Sequence of chain 1.A:
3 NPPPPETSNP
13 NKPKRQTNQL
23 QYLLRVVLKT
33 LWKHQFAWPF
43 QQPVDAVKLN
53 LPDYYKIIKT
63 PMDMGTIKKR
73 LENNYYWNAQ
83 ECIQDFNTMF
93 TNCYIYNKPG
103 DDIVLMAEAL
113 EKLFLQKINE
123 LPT

Binding-site contacts:
Ligand atom O18 contacts residue LEU51 of chain 1.A at 4.0 Å.
Ligand atom C15 contacts residue LEU51 of chain 1.A at 3.7 Å (hydrophobic).
Ligand atom O7 contacts residue ASN99 of chain 1.A at 2.8 Å (h-bond).
Ligand atom C6 contacts residue ILE105 of chain 1.A at 3.8 Å (hydrophobic).
Ligand atom S17 contacts residue LEU51 of chain 1.A at 4.3 Å.
Ligand atom C21 contacts residue TRP40 of chain 1.A at 4.0 Å (hydrophobic).
Ligand atom C8 contacts residue VAL46 of chain 1.A at 3.5 Å (hydrophobic).
Ligand atom O7 contacts residue TYR56 of chain 1.A at 3.9 Å.
Ligand atom C1 contacts residue ILE105 of chain 1.A at 4.0 Å (hydrophobic).
Ligand atom C1 contacts residue ASN99 of chain 1.A at 3.6 Å.
Ligand atom C13 contacts residue LEU51 of chain 1.A at 3.7 Å (hydrophobic).
Ligand atom C1 contacts residue LEU53 of chain 1.A at 4.2 Å (hydrophobic).
Ligand atom N22 contacts residue TRP40 of chain 1.A at 3.9 Å.
Ligand atom C13 contacts residue TRP40 of chain 1.A at 3.5 Å (hydrophobic).
Ligand atom C6 contacts residue ASN99 of chain 1.A at 3.6 Å.
Ligand atom C1 contacts residue TYR98 of chain 1.A at 4.3 Å (hydrophobic).
Ligand atom C8 contacts residue ILE105 of chain 1.A at 4.3 Å (hydrophobic).
Ligand atom N20 contacts residue TRP40 of chain 1.A at 4.1 Å.
Ligand atom C4 contacts residue ILE105 of chain 1.A at 3.6 Å (hydrophobic).
Ligand atom C16 contacts residue LEU51 of chain 1.A at 3.9 Å (hydrophobic).
Ligand atom C14 contacts residue LEU51 of chain 1.A at 3.6 Å (hydrophobic).
Ligand atom N9 contacts residue LEU51 of chain 1.A at 3.9 Å.
Ligand atom C5 contacts residue ILE105 of chain 1.A at 3.7 Å (hydrophobic).
Ligand atom C8 contacts residue PHE42 of chain 1.A at 3.9 Å (hydrophobic).
Ligand atom C4 contacts residue VAL46 of chain 1.A at 4.3 Å (hydrophobic).
Ligand atom C14 contacts residue TRP40 of chain 1.A at 4.2 Å (hydrophobic).
Ligand atom O7 contacts residue CYS95 of chain 1.A at 4.1 Å.
Ligand atom C12 contacts residue LEU51 of chain 1.A at 3.8 Å (hydrophobic).
Ligand atom C3 contacts residue LEU53 of chain 1.A at 4.3 Å (hydrophobic).
Ligand atom N41 contacts residue LEU53 of chain 1.A at 3.7 Å.
Ligand atom C11 contacts residue LEU51 of chain 1.A at 3.6 Å (hydrophobic).
Ligand atom C3 contacts residue ILE105 of chain 1.A at 4.0 Å (hydrophobic).
Ligand atom C5 contacts residue VAL46 of chain 1.A at 3.9 Å (hydrophobic).
Ligand atom O7 contacts residue TYR98 of chain 1.A at 4.2 Å.
Ligand atom N10 contacts residue LEU51 of chain 1.A at 3.6 Å.
Ligand atom N10 contacts residue PRO41 of chain 1.A at 4.0 Å.
Ligand atom C2 contacts residue LEU53 of chain 1.A at 4.0 Å (hydrophobic).
Ligand atom C2 contacts residue ILE105 of chain 1.A at 4.1 Å (hydrophobic).
Ligand atom O7 contacts residue ILE105 of chain 1.A at 4.3 Å.
Ligand atom C12 contacts residue TRP40 of chain 1.A at 3.8 Å (hydrophobic).

The small molecule below binds the protein below.
Small molecule (SMILES): Cc1cc(/N=N/c2ccc(S(=O)(=O)Nc3ccccn3)cc2)c(N)cc1O